Binding-site contacts:
Ligand atom C4 contacts residue ASN100 of chain 1.B at 4.2 Å.
Ligand atom O5 contacts residue ASN100 of chain 1.B at 2.4 Å (h-bond).
Ligand atom C5 contacts residue SER102 of chain 1.B at 4.1 Å.
Ligand atom C1 contacts residue SER102 of chain 1.B at 3.7 Å.
Ligand atom C3 contacts residue ASN100 of chain 1.B at 3.8 Å.
Ligand atom C6 contacts residue SER102 of chain 1.B at 4.1 Å.
Ligand atom O5 contacts residue SER102 of chain 1.B at 3.1 Å (h-bond).
Ligand atom N2 contacts residue ASN100 of chain 1.B at 2.9 Å (h-bond).
Ligand atom C2 contacts residue ASN100 of chain 1.B at 2.5 Å.
Ligand atom O6 contacts residue SER102 of chain 1.B at 3.6 Å.
Ligand atom C7 contacts residue ASN100 of chain 1.B at 4.0 Å.
Ligand atom C1 contacts residue ASN100 of chain 1.B at 1.4 Å.
Ligand atom C5 contacts residue ASN100 of chain 1.B at 3.7 Å.

Sequence of chain 1.B:
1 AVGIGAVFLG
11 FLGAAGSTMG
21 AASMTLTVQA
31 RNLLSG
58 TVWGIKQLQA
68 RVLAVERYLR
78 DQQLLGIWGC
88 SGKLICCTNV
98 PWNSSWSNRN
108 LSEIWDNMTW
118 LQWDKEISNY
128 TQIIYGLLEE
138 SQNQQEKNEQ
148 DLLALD

This small molecule binds to this protein.
Small molecule (SMILES): CC(=O)N[C@@H]1[C@@H](O)[C@H](O)[C@@H](CO)O[C@H]1O